A small-molecule ligand and the protein it binds are described below.
Small molecule (SMILES): CC(=O)N[C@@H]1[C@@H](O)[C@H](O)[C@@H](CO)O[C@H]1O

Sequence of chain 1.A:
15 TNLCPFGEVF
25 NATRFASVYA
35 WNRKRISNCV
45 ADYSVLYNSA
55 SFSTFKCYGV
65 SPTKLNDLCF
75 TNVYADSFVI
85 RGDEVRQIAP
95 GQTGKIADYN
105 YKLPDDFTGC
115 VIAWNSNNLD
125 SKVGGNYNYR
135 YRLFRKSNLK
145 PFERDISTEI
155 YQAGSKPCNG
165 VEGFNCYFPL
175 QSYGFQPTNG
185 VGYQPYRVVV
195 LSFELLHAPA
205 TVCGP

Binding-site contacts:
Ligand atom C1 contacts residue ASN25 of chain 1.A at 1.4 Å.
Ligand atom O7 contacts residue PHE20 of chain 1.A at 4.4 Å.
Ligand atom N2 contacts residue GLY21 of chain 1.A at 4.4 Å.
Ligand atom C7 contacts residue GLY21 of chain 1.A at 3.7 Å.
Ligand atom C8 contacts residue PHE24 of chain 1.A at 3.8 Å (hydrophobic).
Ligand atom C2 contacts residue ASN25 of chain 1.A at 2.5 Å.
Ligand atom O3 contacts residue VAL49 of chain 1.A at 3.1 Å.
Ligand atom O7 contacts residue ASN25 of chain 1.A at 4.3 Å.
Ligand atom C3 contacts residue ASN25 of chain 1.A at 3.8 Å.
Ligand atom C5 contacts residue ASN25 of chain 1.A at 3.7 Å.
Ligand atom O7 contacts residue VAL49 of chain 1.A at 4.5 Å.
Ligand atom C3 contacts residue VAL49 of chain 1.A at 4.3 Å (hydrophobic).
Ligand atom C4 contacts residue ASN25 of chain 1.A at 4.2 Å.
Ligand atom N2 contacts residue ASN25 of chain 1.A at 3.0 Å (h-bond).
Ligand atom C8 contacts residue LEU50 of chain 1.A at 4.2 Å (hydrophobic).
Ligand atom O7 contacts residue GLY21 of chain 1.A at 3.7 Å.
Ligand atom C7 contacts residue VAL49 of chain 1.A at 4.5 Å (hydrophobic).
Ligand atom C7 contacts residue ASN25 of chain 1.A at 3.9 Å.
Ligand atom O5 contacts residue ASN25 of chain 1.A at 2.4 Å (h-bond).
Ligand atom C8 contacts residue PHE20 of chain 1.A at 4.3 Å (hydrophobic).
Ligand atom C8 contacts residue GLY21 of chain 1.A at 3.5 Å.